A protein and the small-molecule ligand that binds it are described below.
Small molecule (SMILES): CC(=O)N[C@@H]1[C@@H](O)[C@H](O)[C@@H](CO)O[C@H]1O

Binding-site contacts:
Ligand atom C2 contacts residue ASN1129 of chain 1.A at 2.4 Å.
Ligand atom C3 contacts residue ASN1129 of chain 1.A at 3.8 Å.
Ligand atom N2 contacts residue ASN1129 of chain 1.A at 2.9 Å (h-bond).
Ligand atom O5 contacts residue ASN1129 of chain 1.A at 2.4 Å (h-bond).
Ligand atom C4 contacts residue ASN1129 of chain 1.A at 4.2 Å.
Ligand atom C7 contacts residue ASN1129 of chain 1.A at 3.9 Å.
Ligand atom C1 contacts residue ASN1129 of chain 1.A at 1.4 Å.
Ligand atom C5 contacts residue ASN1129 of chain 1.A at 3.7 Å.
Ligand atom O7 contacts residue ASN1129 of chain 1.A at 4.4 Å.

Sequence of chain 1.A:
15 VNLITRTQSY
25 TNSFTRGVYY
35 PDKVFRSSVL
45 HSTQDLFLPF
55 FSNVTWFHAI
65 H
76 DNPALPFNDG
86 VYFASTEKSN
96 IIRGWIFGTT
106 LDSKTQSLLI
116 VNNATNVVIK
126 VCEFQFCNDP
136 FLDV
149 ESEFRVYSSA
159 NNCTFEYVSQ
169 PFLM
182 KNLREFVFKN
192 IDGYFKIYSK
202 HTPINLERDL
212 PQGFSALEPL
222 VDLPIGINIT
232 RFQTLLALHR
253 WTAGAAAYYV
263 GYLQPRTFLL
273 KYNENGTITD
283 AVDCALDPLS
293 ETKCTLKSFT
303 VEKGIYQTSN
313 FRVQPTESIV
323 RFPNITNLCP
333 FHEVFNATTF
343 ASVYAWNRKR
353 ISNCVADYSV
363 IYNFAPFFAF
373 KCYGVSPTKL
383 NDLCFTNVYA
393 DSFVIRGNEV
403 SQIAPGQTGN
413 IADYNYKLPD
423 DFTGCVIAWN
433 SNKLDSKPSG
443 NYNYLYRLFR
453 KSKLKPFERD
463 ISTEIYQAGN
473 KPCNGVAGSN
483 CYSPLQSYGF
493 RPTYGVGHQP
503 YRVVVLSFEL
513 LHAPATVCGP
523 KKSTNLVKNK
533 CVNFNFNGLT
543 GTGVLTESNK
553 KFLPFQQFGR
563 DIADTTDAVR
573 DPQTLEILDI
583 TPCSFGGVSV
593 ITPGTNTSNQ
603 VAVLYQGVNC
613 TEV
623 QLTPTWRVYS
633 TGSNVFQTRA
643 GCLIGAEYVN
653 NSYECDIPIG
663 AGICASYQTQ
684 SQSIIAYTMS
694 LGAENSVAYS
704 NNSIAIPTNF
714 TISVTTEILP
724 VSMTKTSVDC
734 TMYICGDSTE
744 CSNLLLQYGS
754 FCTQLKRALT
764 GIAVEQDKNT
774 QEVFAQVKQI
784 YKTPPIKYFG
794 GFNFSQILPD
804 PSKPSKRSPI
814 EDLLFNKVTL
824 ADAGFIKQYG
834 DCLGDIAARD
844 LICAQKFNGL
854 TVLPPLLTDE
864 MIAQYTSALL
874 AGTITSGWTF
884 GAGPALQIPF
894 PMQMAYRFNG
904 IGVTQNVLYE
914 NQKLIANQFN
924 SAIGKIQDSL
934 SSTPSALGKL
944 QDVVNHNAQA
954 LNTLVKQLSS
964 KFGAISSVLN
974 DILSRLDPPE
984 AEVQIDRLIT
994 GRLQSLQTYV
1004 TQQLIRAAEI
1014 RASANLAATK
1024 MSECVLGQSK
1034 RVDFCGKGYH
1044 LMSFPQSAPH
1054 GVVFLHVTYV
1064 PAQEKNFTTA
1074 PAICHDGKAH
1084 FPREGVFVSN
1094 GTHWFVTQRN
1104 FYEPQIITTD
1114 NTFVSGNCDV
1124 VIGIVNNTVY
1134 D